Sequence of chain 1.B:
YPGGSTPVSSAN

Sequence of chain 1.A:
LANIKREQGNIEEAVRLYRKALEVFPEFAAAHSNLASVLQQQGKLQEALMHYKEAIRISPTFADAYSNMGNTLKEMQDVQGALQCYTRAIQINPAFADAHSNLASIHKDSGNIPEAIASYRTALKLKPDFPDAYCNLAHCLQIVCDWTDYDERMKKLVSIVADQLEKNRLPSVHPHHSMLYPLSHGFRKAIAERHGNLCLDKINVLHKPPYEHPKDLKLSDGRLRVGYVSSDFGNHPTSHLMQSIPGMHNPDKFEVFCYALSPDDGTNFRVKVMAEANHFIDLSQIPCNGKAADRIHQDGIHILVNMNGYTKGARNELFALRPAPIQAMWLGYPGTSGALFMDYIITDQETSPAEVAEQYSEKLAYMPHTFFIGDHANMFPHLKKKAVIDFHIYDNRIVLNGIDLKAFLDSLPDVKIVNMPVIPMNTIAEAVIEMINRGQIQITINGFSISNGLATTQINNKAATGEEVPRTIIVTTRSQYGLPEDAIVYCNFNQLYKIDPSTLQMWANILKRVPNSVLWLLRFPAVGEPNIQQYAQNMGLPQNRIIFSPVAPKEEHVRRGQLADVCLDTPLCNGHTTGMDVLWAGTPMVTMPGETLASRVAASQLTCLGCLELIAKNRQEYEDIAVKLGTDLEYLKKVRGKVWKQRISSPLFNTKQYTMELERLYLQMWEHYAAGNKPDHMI

The small molecule below binds the protein below.
Small molecule (SMILES): O=C(/C=C/CCl)N[C@H]1C(O)O[C@H](CO)[C@@H](O)[C@@H]1O

Binding-site contacts:
Ligand atom C09 contacts residue UDP1 of chain 1.C at 3.5 Å.
Ligand atom C11 contacts residue TYR533 of chain 1.A at 3.2 Å (hydrophobic).
Ligand atom C10 contacts residue TYR533 of chain 1.A at 3.1 Å (hydrophobic).
Ligand atom O5 contacts residue SER9 of chain 1.B at 2.1 Å (h-bond).
Ligand atom C3 contacts residue UDP1 of chain 1.C at 3.5 Å.
Ligand atom C12 contacts residue MET193 of chain 1.A at 3.6 Å (hydrophobic).
Ligand atom O6 contacts residue SER9 of chain 1.B at 3.7 Å.
Ligand atom O6 contacts residue GLY346 of chain 1.A at 3.6 Å.
Ligand atom O14 contacts residue SER9 of chain 1.B at 3.5 Å.
Ligand atom C4 contacts residue LEU345 of chain 1.A at 3.5 Å (hydrophobic).
Ligand atom O14 contacts residue PRO348 of chain 1.A at 3.6 Å.
Ligand atom C6 contacts residue THR252 of chain 1.A at 3.6 Å.
Ligand atom C12 contacts residue TYR533 of chain 1.A at 3.1 Å (hydrophobic).
Ligand atom CL13 contacts residue TYR533 of chain 1.A at 3.7 Å.
Ligand atom N2 contacts residue HIS612 of chain 1.A at 3.4 Å (h-bond).
Ligand atom O6 contacts residue THR252 of chain 1.A at 2.7 Å (h-bond).
Ligand atom C1 contacts residue SER9 of chain 1.B at 1.4 Å.
Ligand atom C2 contacts residue UDP1 of chain 1.C at 3.6 Å.
Ligand atom O3 contacts residue HIS612 of chain 1.A at 2.8 Å (h-bond).
Ligand atom O3 contacts residue PRO348 of chain 1.A at 3.6 Å.
Ligand atom C1 contacts residue UDP1 of chain 1.C at 2.8 Å.
Ligand atom C4 contacts residue GLY346 of chain 1.A at 3.8 Å.
Ligand atom N2 contacts residue SER9 of chain 1.B at 3.7 Å.
Ligand atom O5 contacts residue THR613 of chain 1.A at 3.5 Å (h-bond).
Ligand atom C5 contacts residue SER9 of chain 1.B at 3.3 Å.
Ligand atom C10 contacts residue CYS609 of chain 1.A at 3.6 Å (hydrophobic).
Ligand atom C11 contacts residue HIS190 of chain 1.A at 3.4 Å.
Ligand atom O5 contacts residue PRO251 of chain 1.A at 3.6 Å.
Ligand atom O5 contacts residue UDP1 of chain 1.C at 3.3 Å (h-bond).
Ligand atom C2 contacts residue SER9 of chain 1.B at 2.8 Å.
Ligand atom C5 contacts residue UDP1 of chain 1.C at 3.7 Å.
Ligand atom O4 contacts residue PHE386 of chain 1.A at 3.4 Å.
Ligand atom C12 contacts residue CYS609 of chain 1.A at 3.6 Å (hydrophobic).
Ligand atom CL13 contacts residue HIS190 of chain 1.A at 3.0 Å.
Ligand atom O4 contacts residue LEU345 of chain 1.A at 2.7 Å (h-bond).
Ligand atom O14 contacts residue HIS190 of chain 1.A at 2.8 Å (h-bond).
Ligand atom C5 contacts residue THR613 of chain 1.A at 3.3 Å.
Ligand atom C6 contacts residue LEU255 of chain 1.A at 3.6 Å (hydrophobic).
Ligand atom C3 contacts residue HIS612 of chain 1.A at 3.4 Å.
Ligand atom N2 contacts residue UDP1 of chain 1.C at 2.8 Å (h-bond).